Binding-site contacts:
Ligand atom C contacts residue ASP276 of chain 6.A at 3.4 Å.
Ligand atom C contacts residue ALA274 of chain 6.A at 3.3 Å (hydrophobic).
Ligand atom C6 contacts residue THR273 of chain 6.A at 4.3 Å.
Ligand atom C5 contacts residue ALA197 of chain 6.A at 3.7 Å (hydrophobic).
Ligand atom C4 contacts residue ALA197 of chain 6.A at 3.7 Å (hydrophobic).
Ligand atom O4 contacts residue ALA197 of chain 6.A at 3.7 Å.
Ligand atom C3 contacts residue ALA197 of chain 6.A at 4.2 Å (hydrophobic).
Ligand atom C1 contacts residue HIS194 of chain 6.A at 4.3 Å.
Ligand atom C contacts residue ILE275 of chain 6.A at 4.0 Å (hydrophobic).
Ligand atom C6 contacts residue ALA197 of chain 6.A at 4.2 Å (hydrophobic).
Ligand atom C1 contacts residue ASP276 of chain 6.A at 4.3 Å.
Ligand atom C1 contacts residue ASN196 of chain 6.A at 4.1 Å.
Ligand atom C2 contacts residue HIS194 of chain 6.A at 4.0 Å.
Ligand atom O3 contacts residue CYS195 of chain 6.A at 4.1 Å.
Ligand atom C6 contacts residue ALA274 of chain 6.A at 3.8 Å (hydrophobic).
Ligand atom C3 contacts residue ASN196 of chain 6.A at 3.7 Å.
Ligand atom C2 contacts residue ASP276 of chain 6.A at 4.3 Å.
Ligand atom C2 contacts residue ASN196 of chain 6.A at 4.0 Å.
Ligand atom O4 contacts residue ASN196 of chain 6.A at 3.9 Å.
Ligand atom C1 contacts residue ALA274 of chain 6.A at 4.0 Å (hydrophobic).
Ligand atom O3 contacts residue ASN196 of chain 6.A at 3.6 Å.
Ligand atom C4 contacts residue ASN196 of chain 6.A at 3.6 Å.
Ligand atom C5 contacts residue ASN196 of chain 6.A at 4.0 Å.
Ligand atom C6 contacts residue ASN196 of chain 6.A at 4.3 Å.
Ligand atom C contacts residue HIS194 of chain 6.A at 3.7 Å.

Sequence of chain 6.A:
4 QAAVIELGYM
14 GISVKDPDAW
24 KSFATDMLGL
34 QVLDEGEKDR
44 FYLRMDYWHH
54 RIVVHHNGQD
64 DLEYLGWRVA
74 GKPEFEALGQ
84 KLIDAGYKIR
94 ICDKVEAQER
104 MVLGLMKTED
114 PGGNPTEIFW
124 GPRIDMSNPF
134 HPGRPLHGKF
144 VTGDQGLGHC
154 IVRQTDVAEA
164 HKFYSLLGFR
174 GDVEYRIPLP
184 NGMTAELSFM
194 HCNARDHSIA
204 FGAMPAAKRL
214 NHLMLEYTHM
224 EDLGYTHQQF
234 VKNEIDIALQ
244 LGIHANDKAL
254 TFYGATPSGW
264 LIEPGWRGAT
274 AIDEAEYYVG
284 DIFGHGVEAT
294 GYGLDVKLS

This small molecule binds to this protein.
Small molecule (SMILES): Cc1ccc(O)c(O)c1